Sequence of chain 2.A:
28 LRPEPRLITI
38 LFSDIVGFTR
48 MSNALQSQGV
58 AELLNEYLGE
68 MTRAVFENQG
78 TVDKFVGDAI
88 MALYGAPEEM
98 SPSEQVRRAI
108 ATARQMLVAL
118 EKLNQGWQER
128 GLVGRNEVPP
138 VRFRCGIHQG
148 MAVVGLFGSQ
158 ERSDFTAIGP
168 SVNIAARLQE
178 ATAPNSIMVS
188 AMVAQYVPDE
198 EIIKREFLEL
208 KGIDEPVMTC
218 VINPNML

Sequence of chain 1.A:
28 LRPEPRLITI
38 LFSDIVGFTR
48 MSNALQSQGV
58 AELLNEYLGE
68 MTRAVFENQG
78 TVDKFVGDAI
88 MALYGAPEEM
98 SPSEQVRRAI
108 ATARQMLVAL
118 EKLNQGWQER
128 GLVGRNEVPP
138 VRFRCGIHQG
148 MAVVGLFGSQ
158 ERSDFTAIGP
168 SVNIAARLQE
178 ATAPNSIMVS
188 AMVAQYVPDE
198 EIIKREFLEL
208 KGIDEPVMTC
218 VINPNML

Binding-site contacts:
Ligand atom O3B contacts residue THR46 of chain 1.A at 3.3 Å (h-bond).
Ligand atom PA contacts residue ASP85 of chain 1.A at 3.6 Å.
Ligand atom O3G contacts residue PHE45 of chain 1.A at 3.0 Å (h-bond).
Ligand atom C5' contacts residue ASN170 of chain 2.A at 3.3 Å.
Ligand atom O2G contacts residue MG1 of chain 1.F at 2.0 Å.
Ligand atom C8 contacts residue VAL169 of chain 2.A at 3.5 Å (hydrophobic).
Ligand atom O2G contacts residue PHE45 of chain 1.A at 3.0 Å (h-bond).
Ligand atom N3 contacts residue VAL83 of chain 1.A at 3.7 Å.
Ligand atom N6 contacts residue GLY84 of chain 1.A at 3.5 Å (h-bond).
Ligand atom PB contacts residue MG1 of chain 1.F at 3.4 Å.
Ligand atom N1 contacts residue LYS81 of chain 2.A at 2.9 Å (salt-bridge).
Ligand atom O2G contacts residue ILE42 of chain 1.A at 2.8 Å (h-bond).
Ligand atom O1B contacts residue ASP41 of chain 1.A at 3.2 Å (salt-bridge).
Ligand atom O1B contacts residue MG1 of chain 1.E at 2.3 Å.
Ligand atom O2A contacts residue MG1 of chain 1.E at 2.0 Å.
Ligand atom PG contacts residue PHE45 of chain 1.A at 3.6 Å.
Ligand atom C6 contacts residue GLY84 of chain 1.A at 3.4 Å.
Ligand atom O2G contacts residue GLY44 of chain 1.A at 3.3 Å (h-bond).
Ligand atom C5 contacts residue GLY84 of chain 1.A at 3.7 Å.
Ligand atom N6 contacts residue THR163 of chain 2.A at 3.2 Å (h-bond).
Ligand atom N1 contacts residue MET88 of chain 2.A at 3.3 Å (h-bond).
Ligand atom S1G contacts residue PHE45 of chain 1.A at 3.6 Å.
Ligand atom C5 contacts residue VAL169 of chain 2.A at 3.6 Å (hydrophobic).
Ligand atom S1G contacts residue ASP85 of chain 1.A at 3.5 Å (salt-bridge).
Ligand atom O3B contacts residue MG1 of chain 1.F at 3.6 Å.
Ligand atom N6 contacts residue ALA164 of chain 2.A at 2.9 Å (h-bond).
Ligand atom O1B contacts residue ASP85 of chain 1.A at 3.0 Å (salt-bridge).
Ligand atom O2A contacts residue ASP85 of chain 1.A at 2.9 Å (salt-bridge).
Ligand atom PA contacts residue MG1 of chain 1.E at 3.4 Å.
Ligand atom O4' contacts residue ASN170 of chain 2.A at 3.6 Å.
Ligand atom N7 contacts residue GLY84 of chain 1.A at 3.6 Å.
Ligand atom PB contacts residue MG1 of chain 1.E at 3.4 Å.
Ligand atom O2G contacts residue ASP85 of chain 1.A at 3.2 Å (salt-bridge).
Ligand atom C2 contacts residue MET88 of chain 2.A at 3.4 Å (hydrophobic).
Ligand atom O3G contacts residue THR46 of chain 1.A at 3.2 Å (h-bond).
Ligand atom N7 contacts residue VAL169 of chain 2.A at 3.5 Å.
Ligand atom O1B contacts residue MG1 of chain 1.F at 2.2 Å.
Ligand atom O3G contacts residue GLY44 of chain 1.A at 3.1 Å.
Ligand atom PG contacts residue MG1 of chain 1.F at 3.2 Å.
Ligand atom O1A contacts residue MG1 of chain 1.F at 3.7 Å.

This protein binds this small molecule.
Small molecule (SMILES): Nc1ncnc2c1ncn2[C@@H]1O[C@H](CO[P](=O)(S)OP(=O)(O)OP(=O)(O)O)[C@@H](O)[C@H]1O